Binding-site contacts:
Ligand atom NH1 contacts residue TRP177 of chain 1.E at 3.3 Å (h-bond).
Ligand atom C4 contacts residue ASP149 of chain 1.E at 3.7 Å.
Ligand atom C6 contacts residue TYR409 of chain 1.E at 3.8 Å (hydrophobic).
Ligand atom O10 contacts residue ASP149 of chain 1.E at 3.3 Å.
Ligand atom C3 contacts residue ARG116 of chain 1.E at 3.8 Å.
Ligand atom O9 contacts residue ALA245 of chain 1.E at 3.4 Å.
Ligand atom O1A contacts residue TYR409 of chain 1.E at 3.6 Å.
Ligand atom C1 contacts residue TYR409 of chain 1.E at 3.2 Å (hydrophobic).
Ligand atom NH2 contacts residue ASP149 of chain 1.E at 2.9 Å (salt-bridge).
Ligand atom O6 contacts residue ARG292 of chain 1.E at 3.8 Å.
Ligand atom O1A contacts residue ARG292 of chain 1.E at 3.4 Å (salt-bridge).
Ligand atom C9 contacts residue ARG292 of chain 1.E at 3.8 Å.
Ligand atom C9 contacts residue GLU275 of chain 1.E at 3.2 Å.
Ligand atom O1A contacts residue ARG374 of chain 1.E at 2.6 Å (salt-bridge).
Ligand atom CZ contacts residue GLU117 of chain 1.E at 3.7 Å.
Ligand atom O1B contacts residue ARG374 of chain 1.E at 2.9 Å (salt-bridge).
Ligand atom NH2 contacts residue ARG154 of chain 1.E at 3.4 Å (salt-bridge).
Ligand atom O1B contacts residue ARG116 of chain 1.E at 2.8 Å (salt-bridge).
Ligand atom C6 contacts residue GLU276 of chain 1.E at 3.8 Å.
Ligand atom O9 contacts residue GLU275 of chain 1.E at 3.1 Å (salt-bridge).
Ligand atom NE contacts residue GLU117 of chain 1.E at 3.5 Å (salt-bridge).
Ligand atom O9 contacts residue ARG223 of chain 1.E at 3.7 Å.
Ligand atom C11 contacts residue TRP177 of chain 1.E at 3.8 Å (hydrophobic).
Ligand atom CZ contacts residue TRP177 of chain 1.E at 3.4 Å (hydrophobic).
Ligand atom O8 contacts residue ARG292 of chain 1.E at 3.7 Å.
Ligand atom NH1 contacts residue GLU226 of chain 1.E at 3.0 Å (salt-bridge).
Ligand atom O8 contacts residue GLU275 of chain 1.E at 2.9 Å (salt-bridge).
Ligand atom C8 contacts residue ARG292 of chain 1.E at 3.5 Å.
Ligand atom C2 contacts residue ARG292 of chain 1.E at 3.9 Å.
Ligand atom O8 contacts residue GLU276 of chain 1.E at 3.5 Å (salt-bridge).
Ligand atom C3 contacts residue ASP149 of chain 1.E at 3.3 Å.
Ligand atom C2 contacts residue TYR409 of chain 1.E at 2.8 Å (hydrophobic).
Ligand atom C1 contacts residue ARG374 of chain 1.E at 3.5 Å.
Ligand atom NH2 contacts residue TRP177 of chain 1.E at 2.8 Å (h-bond).
Ligand atom C8 contacts residue GLU275 of chain 1.E at 3.5 Å.
Ligand atom NH1 contacts residue GLU117 of chain 1.E at 3.8 Å.
Ligand atom O6 contacts residue TYR409 of chain 1.E at 3.7 Å.
Ligand atom C3 contacts residue TYR409 of chain 1.E at 3.6 Å (hydrophobic).
Ligand atom NE contacts residue ASP149 of chain 1.E at 3.2 Å (salt-bridge).
Ligand atom O10 contacts residue ARG150 of chain 1.E at 2.9 Å (salt-bridge).

The small molecule below binds the protein below.
Small molecule (SMILES): [H]/N=C(\N)N[C@H]1C=C(C(=O)O)O[C@@H]([C@H](O)[C@H](O)CO)[C@@H]1NC(C)=O

Sequence of chain 1.E:
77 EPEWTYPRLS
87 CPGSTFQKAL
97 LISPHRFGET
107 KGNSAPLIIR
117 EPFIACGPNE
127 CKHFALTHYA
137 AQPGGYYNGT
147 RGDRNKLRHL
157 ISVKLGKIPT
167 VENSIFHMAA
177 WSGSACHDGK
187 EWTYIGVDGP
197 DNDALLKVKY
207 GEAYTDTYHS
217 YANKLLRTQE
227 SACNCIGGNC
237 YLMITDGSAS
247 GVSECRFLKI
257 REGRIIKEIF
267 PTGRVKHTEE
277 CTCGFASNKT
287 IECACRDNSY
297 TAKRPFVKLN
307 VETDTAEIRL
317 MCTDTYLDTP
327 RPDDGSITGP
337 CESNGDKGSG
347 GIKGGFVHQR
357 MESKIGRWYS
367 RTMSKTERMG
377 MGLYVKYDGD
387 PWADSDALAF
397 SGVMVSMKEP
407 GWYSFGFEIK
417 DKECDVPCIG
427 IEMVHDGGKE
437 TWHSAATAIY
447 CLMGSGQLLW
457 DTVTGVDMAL